Sequence of chain 1.B:
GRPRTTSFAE

Binding-site contacts:
Ligand atom CL1 contacts residue LYS41 of chain 1.A at 3.4 Å.
Ligand atom C17 contacts residue VAL26 of chain 1.A at 3.7 Å (hydrophobic).
Ligand atom C4 contacts residue GLU96 of chain 1.A at 3.5 Å.
Ligand atom O12 contacts residue GLU96 of chain 1.A at 3.5 Å (salt-bridge).
Ligand atom N13 contacts residue ASP153 of chain 1.A at 3.2 Å (salt-bridge).
Ligand atom C9 contacts residue MET142 of chain 1.A at 3.8 Å (hydrophobic).
Ligand atom C11 contacts residue ARG4 of chain 1.B at 3.8 Å.
Ligand atom C3 contacts residue THR152 of chain 1.A at 3.6 Å.
Ligand atom N27 contacts residue GLU90 of chain 1.A at 2.7 Å (salt-bridge).
Ligand atom C26 contacts residue ALA39 of chain 1.A at 3.3 Å (hydrophobic).
Ligand atom C3 contacts residue ASP153 of chain 1.A at 3.6 Å.
Ligand atom N23 contacts residue PHE299 of chain 1.A at 3.7 Å.
Ligand atom C31 contacts residue ALA39 of chain 1.A at 3.8 Å (hydrophobic).
Ligand atom C24 contacts residue ALA92 of chain 1.A at 3.7 Å (hydrophobic).
Ligand atom C16 contacts residue GLY21 of chain 1.A at 3.4 Å.
Ligand atom O12 contacts residue ARG4 of chain 1.B at 3.4 Å (salt-bridge).
Ligand atom N5 contacts residue MET142 of chain 1.A at 3.5 Å (h-bond).
Ligand atom N23 contacts residue MET142 of chain 1.A at 3.4 Å.
Ligand atom C26 contacts residue GLU90 of chain 1.A at 3.7 Å.
Ligand atom C29 contacts residue MET89 of chain 1.A at 3.5 Å (hydrophobic).
Ligand atom C24 contacts residue MET142 of chain 1.A at 3.6 Å (hydrophobic).
Ligand atom N25 contacts residue ALA92 of chain 1.A at 2.9 Å (h-bond).
Ligand atom C30 contacts residue MET89 of chain 1.A at 3.7 Å (hydrophobic).
Ligand atom C17 contacts residue GLY24 of chain 1.A at 3.6 Å.
Ligand atom N5 contacts residue GLU139 of chain 1.A at 2.6 Å (salt-bridge).
Ligand atom N25 contacts residue TYR91 of chain 1.A at 3.8 Å.
Ligand atom C16 contacts residue LYS20 of chain 1.A at 3.7 Å.
Ligand atom N1 contacts residue VAL26 of chain 1.A at 3.7 Å.
Ligand atom C21 contacts residue ASP153 of chain 1.A at 3.5 Å.
Ligand atom CL1 contacts residue GLY24 of chain 1.A at 3.5 Å.
Ligand atom N5 contacts residue GLU96 of chain 1.A at 2.7 Å (salt-bridge).
Ligand atom C11 contacts residue GLU96 of chain 1.A at 3.6 Å.
Ligand atom C2 contacts residue VAL26 of chain 1.A at 3.8 Å (hydrophobic).
Ligand atom C29 contacts residue GLU90 of chain 1.A at 3.6 Å.
Ligand atom C9 contacts residue GLU96 of chain 1.A at 3.6 Å.
Ligand atom N25 contacts residue ALA39 of chain 1.A at 3.5 Å.
Ligand atom N27 contacts residue ALA39 of chain 1.A at 3.4 Å.
Ligand atom O12 contacts residue GLY19 of chain 1.A at 3.6 Å.
Ligand atom C17 contacts residue GLY21 of chain 1.A at 3.5 Å.
Ligand atom CL1 contacts residue LEU43 of chain 1.A at 3.5 Å.

This small molecule binds to this protein.
Small molecule (SMILES): NC1(C(=O)NCc2ccc(Cl)cc2)CCN(c2ncnc3[nH]ccc23)CC1

Sequence of chain 1.A:
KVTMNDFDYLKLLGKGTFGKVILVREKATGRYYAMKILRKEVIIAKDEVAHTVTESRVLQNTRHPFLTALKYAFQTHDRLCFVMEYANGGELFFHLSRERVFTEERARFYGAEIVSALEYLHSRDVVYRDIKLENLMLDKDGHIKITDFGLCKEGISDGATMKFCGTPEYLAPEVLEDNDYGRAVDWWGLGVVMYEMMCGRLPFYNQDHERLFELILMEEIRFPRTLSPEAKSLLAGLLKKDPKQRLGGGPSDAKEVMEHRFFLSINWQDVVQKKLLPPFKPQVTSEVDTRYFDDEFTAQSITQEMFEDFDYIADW